The small molecule below binds the protein below.
Small molecule (SMILES): CC(=O)N[C@@H]1[C@@H](O)[C@H](O)[C@@H](CO)O[C@H]1O

Sequence of chain 1.B:
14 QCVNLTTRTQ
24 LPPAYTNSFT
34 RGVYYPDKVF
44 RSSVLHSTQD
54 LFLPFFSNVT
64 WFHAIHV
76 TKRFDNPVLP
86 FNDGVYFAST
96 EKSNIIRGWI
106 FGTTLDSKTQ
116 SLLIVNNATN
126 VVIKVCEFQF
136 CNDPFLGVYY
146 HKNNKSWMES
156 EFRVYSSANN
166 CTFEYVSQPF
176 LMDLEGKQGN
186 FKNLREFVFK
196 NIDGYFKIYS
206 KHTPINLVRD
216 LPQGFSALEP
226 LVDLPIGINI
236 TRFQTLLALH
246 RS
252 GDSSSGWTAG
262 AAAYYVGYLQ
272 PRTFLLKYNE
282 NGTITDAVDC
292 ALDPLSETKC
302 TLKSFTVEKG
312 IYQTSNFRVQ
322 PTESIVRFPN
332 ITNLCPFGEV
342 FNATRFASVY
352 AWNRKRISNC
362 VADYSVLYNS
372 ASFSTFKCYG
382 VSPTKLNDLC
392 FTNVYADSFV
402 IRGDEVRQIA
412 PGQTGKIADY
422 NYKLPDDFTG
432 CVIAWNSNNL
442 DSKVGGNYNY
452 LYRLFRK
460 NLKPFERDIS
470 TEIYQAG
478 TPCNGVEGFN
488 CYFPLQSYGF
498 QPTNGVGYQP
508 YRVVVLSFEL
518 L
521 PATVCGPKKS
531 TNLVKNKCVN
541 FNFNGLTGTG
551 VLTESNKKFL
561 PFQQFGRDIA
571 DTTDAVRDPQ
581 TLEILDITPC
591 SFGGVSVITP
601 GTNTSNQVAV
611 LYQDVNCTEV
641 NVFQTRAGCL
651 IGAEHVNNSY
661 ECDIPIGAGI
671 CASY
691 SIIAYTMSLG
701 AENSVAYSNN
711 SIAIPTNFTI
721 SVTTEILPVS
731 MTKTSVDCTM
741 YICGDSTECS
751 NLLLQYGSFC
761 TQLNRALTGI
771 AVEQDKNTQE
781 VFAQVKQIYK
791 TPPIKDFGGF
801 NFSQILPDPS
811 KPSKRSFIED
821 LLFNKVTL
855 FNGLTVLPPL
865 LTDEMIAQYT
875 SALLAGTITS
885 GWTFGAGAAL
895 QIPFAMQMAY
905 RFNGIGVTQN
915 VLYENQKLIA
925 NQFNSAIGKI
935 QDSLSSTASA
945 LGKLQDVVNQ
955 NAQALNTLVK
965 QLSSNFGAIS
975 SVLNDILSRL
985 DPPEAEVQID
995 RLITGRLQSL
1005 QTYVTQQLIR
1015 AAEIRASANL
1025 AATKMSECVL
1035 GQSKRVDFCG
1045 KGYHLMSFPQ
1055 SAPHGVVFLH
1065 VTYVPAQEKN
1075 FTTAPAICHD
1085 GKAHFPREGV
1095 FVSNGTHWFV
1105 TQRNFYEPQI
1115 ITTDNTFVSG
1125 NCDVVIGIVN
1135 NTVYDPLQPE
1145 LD

Binding-site contacts:
Ligand atom C1 contacts residue ASN149 of chain 1.B at 1.4 Å.
Ligand atom O5 contacts residue HIS146 of chain 1.B at 4.0 Å.
Ligand atom C6 contacts residue SER151 of chain 1.B at 3.6 Å.
Ligand atom C7 contacts residue ASN148 of chain 1.B at 3.2 Å.
Ligand atom C6 contacts residue MET153 of chain 1.B at 3.7 Å (hydrophobic).
Ligand atom O7 contacts residue ASN148 of chain 1.B at 2.4 Å (h-bond).
Ligand atom C5 contacts residue SER151 of chain 1.B at 4.3 Å.
Ligand atom O4 contacts residue HIS146 of chain 1.B at 3.8 Å.
Ligand atom C2 contacts residue ASN148 of chain 1.B at 4.3 Å.
Ligand atom N2 contacts residue ASN148 of chain 1.B at 4.1 Å.
Ligand atom C5 contacts residue HIS146 of chain 1.B at 3.9 Å.
Ligand atom C4 contacts residue ASN149 of chain 1.B at 4.3 Å.
Ligand atom N2 contacts residue ASN149 of chain 1.B at 2.9 Å (h-bond).
Ligand atom O3 contacts residue HIS146 of chain 1.B at 4.3 Å.
Ligand atom C8 contacts residue ASN148 of chain 1.B at 3.8 Å.
Ligand atom C4 contacts residue HIS146 of chain 1.B at 3.4 Å.
Ligand atom C7 contacts residue ASN149 of chain 1.B at 3.9 Å.
Ligand atom C3 contacts residue HIS146 of chain 1.B at 4.4 Å.
Ligand atom C2 contacts residue ASN149 of chain 1.B at 2.5 Å.
Ligand atom O5 contacts residue SER151 of chain 1.B at 3.7 Å.
Ligand atom C5 contacts residue ASN149 of chain 1.B at 3.7 Å.
Ligand atom O6 contacts residue MET153 of chain 1.B at 3.9 Å.
Ligand atom C6 contacts residue HIS146 of chain 1.B at 3.6 Å.
Ligand atom O5 contacts residue ASN149 of chain 1.B at 2.4 Å (h-bond).
Ligand atom C3 contacts residue ASN149 of chain 1.B at 3.8 Å.
Ligand atom O6 contacts residue SER151 of chain 1.B at 3.4 Å.